Binding-site contacts:
Ligand atom C7 contacts residue SER284 of chain 1.K at 3.8 Å.
Ligand atom C5 contacts residue ASN318 of chain 1.K at 3.6 Å.
Ligand atom N2 contacts residue ASN318 of chain 1.K at 2.9 Å (h-bond).
Ligand atom O5 contacts residue VAL316 of chain 1.K at 4.4 Å.
Ligand atom C8 contacts residue SER282 of chain 1.K at 4.3 Å.
Ligand atom C7 contacts residue ASN318 of chain 1.K at 4.1 Å.
Ligand atom C3 contacts residue ASN318 of chain 1.K at 3.8 Å.
Ligand atom N2 contacts residue SER284 of chain 1.K at 4.2 Å.
Ligand atom C2 contacts residue ASN318 of chain 1.K at 2.5 Å.
Ligand atom C2 contacts residue SER284 of chain 1.K at 4.1 Å.
Ligand atom C1 contacts residue ASN318 of chain 1.K at 1.4 Å.
Ligand atom O6 contacts residue VAL316 of chain 1.K at 4.5 Å.
Ligand atom O7 contacts residue THR277 of chain 1.K at 3.6 Å.
Ligand atom O7 contacts residue SER284 of chain 1.K at 3.3 Å.
Ligand atom O5 contacts residue ASN318 of chain 1.K at 2.4 Å (h-bond).
Ligand atom C4 contacts residue ASN318 of chain 1.K at 4.2 Å.

Sequence of chain 1.K:
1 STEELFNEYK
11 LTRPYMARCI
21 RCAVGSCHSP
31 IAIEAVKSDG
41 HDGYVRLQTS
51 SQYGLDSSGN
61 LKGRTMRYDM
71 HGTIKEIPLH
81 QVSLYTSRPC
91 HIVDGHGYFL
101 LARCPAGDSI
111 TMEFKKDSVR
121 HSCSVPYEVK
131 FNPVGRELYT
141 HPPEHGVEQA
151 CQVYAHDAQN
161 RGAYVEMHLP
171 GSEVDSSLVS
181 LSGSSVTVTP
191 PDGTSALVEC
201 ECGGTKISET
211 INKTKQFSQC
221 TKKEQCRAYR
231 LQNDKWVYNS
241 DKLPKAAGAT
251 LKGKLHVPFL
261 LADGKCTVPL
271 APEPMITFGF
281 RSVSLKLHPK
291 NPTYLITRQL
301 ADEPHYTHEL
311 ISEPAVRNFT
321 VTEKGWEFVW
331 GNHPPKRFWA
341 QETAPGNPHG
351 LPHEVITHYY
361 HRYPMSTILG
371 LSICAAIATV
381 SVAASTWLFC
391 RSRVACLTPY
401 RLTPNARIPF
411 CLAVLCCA

This small molecule binds to this protein.
Small molecule (SMILES): CC(=O)N[C@@H]1[C@@H](O)[C@H](O)[C@@H](CO)O[C@H]1O